Binding-site contacts:
Ligand atom C18 contacts residue LEU182 of chain 30.A at 3.2 Å (hydrophobic).
Ligand atom C10 contacts residue TYR191 of chain 30.A at 3.7 Å (hydrophobic).
Ligand atom C04 contacts residue MET213 of chain 30.A at 3.9 Å (hydrophobic).
Ligand atom C17 contacts residue LEU182 of chain 30.A at 3.7 Å (hydrophobic).
Ligand atom C21 contacts residue ILE123 of chain 30.A at 3.8 Å (hydrophobic).
Ligand atom C28 contacts residue TYR145 of chain 30.A at 3.3 Å (hydrophobic).
Ligand atom N06 contacts residue LEU101 of chain 30.A at 3.2 Å.
Ligand atom C14 contacts residue HIS237 of chain 30.A at 3.5 Å.
Ligand atom N24 contacts residue PHE180 of chain 30.A at 3.6 Å.
Ligand atom C05 contacts residue LEU101 of chain 30.A at 3.9 Å (hydrophobic).
Ligand atom O26 contacts residue TYR145 of chain 30.A at 3.2 Å.
Ligand atom O23 contacts residue LEU216 of chain 30.A at 3.7 Å.
Ligand atom C14 contacts residue SER121 of chain 30.A at 3.5 Å.
Ligand atom C09 contacts residue TYR191 of chain 30.A at 3.6 Å (hydrophobic).
Ligand atom C15 contacts residue LEU182 of chain 30.A at 3.7 Å (hydrophobic).
Ligand atom C15 contacts residue ILE123 of chain 30.A at 3.6 Å (hydrophobic).
Ligand atom C18 contacts residue ILE99 of chain 30.A at 3.8 Å (hydrophobic).
Ligand atom C28 contacts residue ALA167 of chain 30.A at 3.1 Å (hydrophobic).
Ligand atom C12 contacts residue ILE99 of chain 30.A at 3.7 Å (hydrophobic).
Ligand atom C09 contacts residue LEU101 of chain 30.A at 3.8 Å (hydrophobic).
Ligand atom N07 contacts residue LEU101 of chain 30.A at 3.7 Å.
Ligand atom C28 contacts residue MET144 of chain 30.A at 3.8 Å (hydrophobic).
Ligand atom C17 contacts residue ILE99 of chain 30.A at 3.8 Å (hydrophobic).
Ligand atom C19 contacts residue TYR145 of chain 30.A at 3.2 Å (hydrophobic).
Ligand atom N24 contacts residue LEU216 of chain 30.A at 3.5 Å.
Ligand atom N08 contacts residue LEU101 of chain 30.A at 3.8 Å.
Ligand atom O16 contacts residue ILE99 of chain 30.A at 3.6 Å.
Ligand atom C01 contacts residue THR207 of chain 30.A at 2.9 Å.
Ligand atom C25 contacts residue PHE180 of chain 30.A at 3.5 Å (hydrophobic).
Ligand atom C04 contacts residue ASN211 of chain 30.A at 3.4 Å.
Ligand atom C03 contacts residue ASN211 of chain 30.A at 3.1 Å.
Ligand atom O26 contacts residue PHE180 of chain 30.A at 3.7 Å.
Ligand atom C22 contacts residue ILE123 of chain 30.A at 3.6 Å (hydrophobic).
Ligand atom C18 contacts residue TYR145 of chain 30.A at 3.8 Å (hydrophobic).
Ligand atom C27 contacts residue PHE180 of chain 30.A at 3.2 Å (hydrophobic).
Ligand atom C19 contacts residue LEU182 of chain 30.A at 3.6 Å (hydrophobic).
Ligand atom C22 contacts residue ILE99 of chain 30.A at 3.9 Å (hydrophobic).
Ligand atom C28 contacts residue TYR143 of chain 30.A at 3.4 Å (hydrophobic).
Ligand atom C01 contacts residue TYR192 of chain 30.A at 2.9 Å (hydrophobic).
Ligand atom C13 contacts residue MET213 of chain 30.A at 3.4 Å (hydrophobic).

A protein and the small-molecule ligand that binds it are described below.
Small molecule (SMILES): CCOc1noc2cc(OCCC3CCN(c4ccc(C)nn4)CC3)ccc12

Sequence of chain 30.A:
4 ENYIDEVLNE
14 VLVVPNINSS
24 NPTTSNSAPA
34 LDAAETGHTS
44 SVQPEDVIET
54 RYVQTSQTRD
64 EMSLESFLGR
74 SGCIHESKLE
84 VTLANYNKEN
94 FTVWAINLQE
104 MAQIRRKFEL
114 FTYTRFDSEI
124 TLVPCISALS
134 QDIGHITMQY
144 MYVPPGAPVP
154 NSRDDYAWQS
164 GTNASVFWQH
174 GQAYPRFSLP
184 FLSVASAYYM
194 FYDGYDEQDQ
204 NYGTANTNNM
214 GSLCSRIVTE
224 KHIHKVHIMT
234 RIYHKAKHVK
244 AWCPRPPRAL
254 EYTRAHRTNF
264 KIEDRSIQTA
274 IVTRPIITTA